This small molecule binds to this protein.
Small molecule (SMILES): CC(=O)N[C@@H]1[C@@H](O)[C@H](O)[C@@H](CO)O[C@H]1O

Sequence of chain 1.D:
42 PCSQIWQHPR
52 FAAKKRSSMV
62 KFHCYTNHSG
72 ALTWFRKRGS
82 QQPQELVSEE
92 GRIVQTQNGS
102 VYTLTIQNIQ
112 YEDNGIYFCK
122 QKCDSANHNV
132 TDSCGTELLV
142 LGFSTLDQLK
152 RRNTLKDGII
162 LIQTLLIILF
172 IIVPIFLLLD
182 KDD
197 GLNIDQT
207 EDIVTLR

Binding-site contacts:
Ligand atom C1 contacts residue ASN99 of chain 1.D at 1.4 Å.
Ligand atom C4 contacts residue ASN99 of chain 1.D at 4.2 Å.
Ligand atom N2 contacts residue ASN99 of chain 1.D at 2.9 Å (h-bond).
Ligand atom C7 contacts residue ASN99 of chain 1.D at 4.0 Å.
Ligand atom C5 contacts residue ASN99 of chain 1.D at 3.7 Å.
Ligand atom O5 contacts residue ASN99 of chain 1.D at 2.4 Å (h-bond).
Ligand atom C3 contacts residue ASN99 of chain 1.D at 3.8 Å.
Ligand atom C2 contacts residue ASN99 of chain 1.D at 2.5 Å.